Binding-site contacts:
Ligand atom O2 contacts residue HIS150 of chain 2.A at 3.3 Å (h-bond).
Ligand atom O4 contacts residue TRP433 of chain 2.A at 3.8 Å.
Ligand atom O7 contacts residue ACT1 of chain 2.D at 3.8 Å.
Ligand atom C5 contacts residue TRP425 of chain 2.A at 3.7 Å (hydrophobic).
Ligand atom O4 contacts residue GLU432 of chain 2.A at 2.6 Å (salt-bridge).
Ligand atom C2 contacts residue HIS150 of chain 2.A at 3.8 Å.
Ligand atom C4 contacts residue GLU432 of chain 2.A at 3.5 Å.
Ligand atom N1 contacts residue GLU387 of chain 2.A at 3.5 Å (salt-bridge).
Ligand atom C3 contacts residue GLN18 of chain 2.A at 3.6 Å.
Ligand atom C6 contacts residue PHE441 of chain 2.A at 3.4 Å (hydrophobic).
Ligand atom C6 contacts residue GLU432 of chain 2.A at 3.4 Å.
Ligand atom O3 contacts residue TRP433 of chain 2.A at 3.0 Å (h-bond).
Ligand atom C1 contacts residue GLU387 of chain 2.A at 3.0 Å.
Ligand atom C3 contacts residue HIS150 of chain 2.A at 3.7 Å.
Ligand atom O2 contacts residue ASN205 of chain 2.A at 3.1 Å (h-bond).
Ligand atom O2 contacts residue GLU206 of chain 2.A at 3.5 Å (salt-bridge).
Ligand atom C6 contacts residue TYR322 of chain 2.A at 3.8 Å (hydrophobic).
Ligand atom O7 contacts residue TYR322 of chain 2.A at 3.3 Å.
Ligand atom O6 contacts residue TRP361 of chain 2.A at 3.3 Å.
Ligand atom C2 contacts residue GLU206 of chain 2.A at 3.8 Å.
Ligand atom C4 contacts residue TRP433 of chain 2.A at 3.9 Å (hydrophobic).
Ligand atom C2 contacts residue TRP151 of chain 2.A at 3.7 Å (hydrophobic).
Ligand atom C5 contacts residue TYR322 of chain 2.A at 3.4 Å (hydrophobic).
Ligand atom C2 contacts residue GLU387 of chain 2.A at 3.4 Å.
Ligand atom O3 contacts residue TRP425 of chain 2.A at 3.7 Å.
Ligand atom C5 contacts residue GLU387 of chain 2.A at 3.6 Å.
Ligand atom O4 contacts residue TRP425 of chain 2.A at 3.2 Å.
Ligand atom N1 contacts residue GLU206 of chain 2.A at 2.6 Å (salt-bridge).
Ligand atom C3 contacts residue TRP425 of chain 2.A at 3.6 Å (hydrophobic).
Ligand atom O6 contacts residue GLU432 of chain 2.A at 2.6 Å (salt-bridge).
Ligand atom C1 contacts residue GLU206 of chain 2.A at 3.6 Å.
Ligand atom O2 contacts residue GLU387 of chain 2.A at 2.6 Å (salt-bridge).
Ligand atom O7 contacts residue GLU206 of chain 2.A at 3.3 Å (salt-bridge).
Ligand atom O4 contacts residue GLN18 of chain 2.A at 2.8 Å (h-bond).
Ligand atom O3 contacts residue GLN18 of chain 2.A at 2.6 Å (h-bond).
Ligand atom O3 contacts residue HIS150 of chain 2.A at 2.7 Å (h-bond).
Ligand atom N5 contacts residue TYR322 of chain 2.A at 3.2 Å (h-bond).
Ligand atom O6 contacts residue PHE441 of chain 2.A at 3.7 Å.
Ligand atom C3 contacts residue GLU387 of chain 2.A at 3.6 Å.
Ligand atom N5 contacts residue GLU387 of chain 2.A at 3.1 Å (salt-bridge).

Sequence of chain 2.A:
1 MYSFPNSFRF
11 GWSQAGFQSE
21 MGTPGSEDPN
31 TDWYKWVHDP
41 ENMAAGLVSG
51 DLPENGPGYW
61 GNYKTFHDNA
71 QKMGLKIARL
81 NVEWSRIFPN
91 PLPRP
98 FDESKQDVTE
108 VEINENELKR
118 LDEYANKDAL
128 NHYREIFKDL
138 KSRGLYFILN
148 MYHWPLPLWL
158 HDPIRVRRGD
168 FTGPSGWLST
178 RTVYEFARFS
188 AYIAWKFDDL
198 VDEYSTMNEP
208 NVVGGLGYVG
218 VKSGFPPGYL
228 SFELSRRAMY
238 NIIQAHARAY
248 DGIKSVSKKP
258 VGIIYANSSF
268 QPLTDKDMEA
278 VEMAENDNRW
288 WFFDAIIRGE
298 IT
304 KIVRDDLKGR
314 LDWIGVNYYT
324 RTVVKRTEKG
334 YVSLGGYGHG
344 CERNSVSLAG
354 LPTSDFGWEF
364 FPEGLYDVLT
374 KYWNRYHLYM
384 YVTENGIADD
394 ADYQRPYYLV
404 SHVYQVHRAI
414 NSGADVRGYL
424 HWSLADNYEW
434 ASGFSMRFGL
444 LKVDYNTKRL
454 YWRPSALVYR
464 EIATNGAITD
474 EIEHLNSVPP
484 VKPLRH

The protein below binds the small molecule below.
Small molecule (SMILES): OC[C@H]1N/C(=N\O)[C@H](O)[C@@H](O)[C@@H]1O